Binding-site contacts:
Ligand atom OD2 contacts residue TYR376 of chain 1.B at 3.3 Å (h-bond).
Ligand atom OD2 contacts residue GLN205 of chain 1.A at 4.2 Å.
Ligand atom O contacts residue GLU147 of chain 1.A at 4.2 Å.
Ligand atom CG contacts residue TYR376 of chain 1.B at 4.1 Å (hydrophobic).
Ligand atom OXT contacts residue GLY177 of chain 1.A at 4.2 Å.
Ligand atom CG contacts residue ASP179 of chain 1.A at 3.7 Å.
Ligand atom N contacts residue GLU147 of chain 1.A at 2.5 Å (salt-bridge).
Ligand atom OXT contacts residue PHE145 of chain 1.A at 3.6 Å.
Ligand atom OD1 contacts residue SER146 of chain 1.A at 4.3 Å.
Ligand atom C contacts residue SER146 of chain 1.A at 3.1 Å.
Ligand atom OD2 contacts residue THR178 of chain 1.A at 3.9 Å.
Ligand atom C contacts residue ASP179 of chain 1.A at 3.4 Å.
Ligand atom C contacts residue GLY177 of chain 1.A at 4.4 Å.
Ligand atom CA contacts residue TYR376 of chain 1.B at 4.1 Å (hydrophobic).
Ligand atom OD1 contacts residue ALA204 of chain 1.A at 4.1 Å.
Ligand atom N contacts residue TYR376 of chain 1.B at 3.6 Å.
Ligand atom CA contacts residue ASP179 of chain 1.A at 3.3 Å.
Ligand atom CB contacts residue TYR376 of chain 1.B at 3.4 Å (hydrophobic).
Ligand atom OD1 contacts residue THR178 of chain 1.A at 2.9 Å (h-bond).
Ligand atom OD2 contacts residue ALA204 of chain 1.A at 3.4 Å (h-bond).
Ligand atom CA contacts residue GLU147 of chain 1.A at 3.6 Å.
Ligand atom CG contacts residue THR178 of chain 1.A at 3.8 Å.
Ligand atom O contacts residue SER146 of chain 1.A at 2.2 Å (h-bond).
Ligand atom N contacts residue HIS341 of chain 1.B at 4.1 Å.
Ligand atom C contacts residue GLU147 of chain 1.A at 3.8 Å.
Ligand atom OXT contacts residue SER146 of chain 1.A at 3.3 Å (h-bond).
Ligand atom O contacts residue GLY177 of chain 1.A at 3.9 Å.
Ligand atom C contacts residue THR178 of chain 1.A at 4.2 Å.
Ligand atom O contacts residue THR178 of chain 1.A at 3.4 Å (h-bond).
Ligand atom OXT contacts residue GLU147 of chain 1.A at 3.9 Å.
Ligand atom O contacts residue ASP179 of chain 1.A at 2.7 Å (salt-bridge).
Ligand atom N contacts residue ASP179 of chain 1.A at 3.4 Å (salt-bridge).
Ligand atom CG contacts residue ALA204 of chain 1.A at 4.2 Å (hydrophobic).
Ligand atom OD1 contacts residue GLY177 of chain 1.A at 3.9 Å.
Ligand atom CB contacts residue ASP179 of chain 1.A at 2.8 Å.
Ligand atom OD1 contacts residue ASP179 of chain 1.A at 4.2 Å.

Sequence of chain 1.B:
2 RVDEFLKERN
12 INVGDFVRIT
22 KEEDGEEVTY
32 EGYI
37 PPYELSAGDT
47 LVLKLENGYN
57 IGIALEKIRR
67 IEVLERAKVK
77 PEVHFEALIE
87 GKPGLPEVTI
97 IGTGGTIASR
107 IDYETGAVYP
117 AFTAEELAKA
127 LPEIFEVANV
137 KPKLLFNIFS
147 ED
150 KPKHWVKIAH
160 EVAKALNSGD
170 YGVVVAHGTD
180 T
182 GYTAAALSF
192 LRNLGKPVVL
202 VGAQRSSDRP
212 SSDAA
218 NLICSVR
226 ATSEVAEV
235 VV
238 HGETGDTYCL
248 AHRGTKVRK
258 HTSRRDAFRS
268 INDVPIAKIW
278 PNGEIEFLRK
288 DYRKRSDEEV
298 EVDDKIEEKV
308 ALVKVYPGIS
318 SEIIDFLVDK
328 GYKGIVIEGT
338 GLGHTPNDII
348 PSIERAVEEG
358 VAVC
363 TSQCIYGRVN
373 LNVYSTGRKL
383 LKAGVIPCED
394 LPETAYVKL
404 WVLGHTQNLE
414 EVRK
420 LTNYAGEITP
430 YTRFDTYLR

This protein binds this small molecule.
Small molecule (SMILES): N[C@@H](CC(=O)O)C(=O)O

Sequence of chain 1.A:
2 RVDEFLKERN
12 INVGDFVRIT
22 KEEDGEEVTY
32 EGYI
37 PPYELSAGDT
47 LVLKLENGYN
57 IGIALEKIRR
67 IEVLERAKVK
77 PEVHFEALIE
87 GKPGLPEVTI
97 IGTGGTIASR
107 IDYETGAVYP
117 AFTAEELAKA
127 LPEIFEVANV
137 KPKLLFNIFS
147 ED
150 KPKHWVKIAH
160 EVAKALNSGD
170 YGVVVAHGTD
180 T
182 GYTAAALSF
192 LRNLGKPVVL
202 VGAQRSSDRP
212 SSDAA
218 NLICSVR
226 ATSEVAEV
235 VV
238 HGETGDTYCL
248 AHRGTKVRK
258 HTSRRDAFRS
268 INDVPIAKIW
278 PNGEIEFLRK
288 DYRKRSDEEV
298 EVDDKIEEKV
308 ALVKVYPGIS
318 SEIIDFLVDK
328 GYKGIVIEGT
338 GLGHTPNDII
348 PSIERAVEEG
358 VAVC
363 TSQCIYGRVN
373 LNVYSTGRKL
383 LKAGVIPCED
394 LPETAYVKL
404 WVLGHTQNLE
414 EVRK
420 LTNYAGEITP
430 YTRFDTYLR